Sequence of chain 1.A:
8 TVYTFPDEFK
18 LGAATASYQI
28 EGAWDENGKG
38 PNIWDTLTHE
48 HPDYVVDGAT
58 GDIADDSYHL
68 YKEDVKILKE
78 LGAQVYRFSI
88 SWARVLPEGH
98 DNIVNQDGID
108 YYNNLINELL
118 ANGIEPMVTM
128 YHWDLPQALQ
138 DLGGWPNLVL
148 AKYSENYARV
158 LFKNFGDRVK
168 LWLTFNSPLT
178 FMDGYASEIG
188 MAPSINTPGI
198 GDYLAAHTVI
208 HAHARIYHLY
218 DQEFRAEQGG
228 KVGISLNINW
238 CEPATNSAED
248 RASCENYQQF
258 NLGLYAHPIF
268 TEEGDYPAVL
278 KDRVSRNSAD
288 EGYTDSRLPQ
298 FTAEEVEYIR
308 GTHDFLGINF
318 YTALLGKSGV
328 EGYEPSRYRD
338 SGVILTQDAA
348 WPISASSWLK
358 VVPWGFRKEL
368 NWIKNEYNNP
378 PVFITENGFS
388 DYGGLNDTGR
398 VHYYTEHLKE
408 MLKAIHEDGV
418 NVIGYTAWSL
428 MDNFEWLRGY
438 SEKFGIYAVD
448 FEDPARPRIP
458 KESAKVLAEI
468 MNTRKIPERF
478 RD

A small-molecule ligand and the protein it binds are described below.
Small molecule (SMILES): OCc1ccccc1O

Binding-site contacts:
Ligand atom CAG contacts residue TYR335 of chain 1.A at 4.5 Å (hydrophobic).
Ligand atom OAB contacts residue TYR335 of chain 1.A at 4.0 Å.
Ligand atom CAH contacts residue GLU328 of chain 1.A at 4.1 Å.
Ligand atom OAA contacts residue TYR335 of chain 1.A at 3.6 Å.
Ligand atom CAH contacts residue TYR335 of chain 1.A at 3.9 Å (hydrophobic).
Ligand atom CAE contacts residue TYR335 of chain 1.A at 4.3 Å (hydrophobic).
Ligand atom CAF contacts residue GLY329 of chain 1.A at 4.2 Å.
Ligand atom CAE contacts residue GLU328 of chain 1.A at 3.8 Å.
Ligand atom CAF contacts residue TYR330 of chain 1.A at 3.8 Å (hydrophobic).
Ligand atom CAD contacts residue GLY329 of chain 1.A at 3.6 Å.
Ligand atom CAD contacts residue TYR330 of chain 1.A at 3.7 Å (hydrophobic).
Ligand atom CAC contacts residue GLY329 of chain 1.A at 3.9 Å.
Ligand atom CAI contacts residue TYR335 of chain 1.A at 4.1 Å (hydrophobic).
Ligand atom OAB contacts residue GLU328 of chain 1.A at 3.8 Å.